Sequence of chain 8.C:
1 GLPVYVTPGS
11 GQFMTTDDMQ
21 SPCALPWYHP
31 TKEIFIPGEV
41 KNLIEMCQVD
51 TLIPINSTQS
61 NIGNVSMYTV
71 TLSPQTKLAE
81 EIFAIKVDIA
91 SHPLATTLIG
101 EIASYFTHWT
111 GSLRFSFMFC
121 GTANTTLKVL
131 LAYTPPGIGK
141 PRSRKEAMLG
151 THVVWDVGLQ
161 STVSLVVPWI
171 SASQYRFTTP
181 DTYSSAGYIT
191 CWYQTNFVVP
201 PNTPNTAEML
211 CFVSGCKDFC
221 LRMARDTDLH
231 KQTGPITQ

A protein and the small-molecule ligand that binds it are described below.
Small molecule (SMILES): Cc1cc(CCCOc2c(C)cc(-c3coc(C)n3)cc2C)on1

Binding-site contacts:
Ligand atom C1A contacts residue PHE179 of chain 8.A at 3.5 Å (hydrophobic).
Ligand atom CM4 contacts residue TYR142 of chain 8.A at 3.1 Å (hydrophobic).
Ligand atom O5A contacts residue TYR144 of chain 8.A at 3.1 Å.
Ligand atom C2A contacts residue PHE179 of chain 8.A at 3.3 Å (hydrophobic).
Ligand atom C6B contacts residue ILE98 of chain 8.A at 3.6 Å (hydrophobic).
Ligand atom CM6 contacts residue LEU181 of chain 8.A at 3.7 Å (hydrophobic).
Ligand atom CM6 contacts residue LEU184 of chain 8.A at 3.4 Å (hydrophobic).
Ligand atom CM2 contacts residue ILE122 of chain 8.A at 3.7 Å (hydrophobic).
Ligand atom N2 contacts residue MET214 of chain 8.A at 3.8 Å.
Ligand atom CM6 contacts residue TYR144 of chain 8.A at 3.7 Å (hydrophobic).
Ligand atom O5A contacts residue PHE179 of chain 8.A at 3.7 Å.
Ligand atom C4B contacts residue PHE179 of chain 8.A at 3.9 Å (hydrophobic).
Ligand atom C4A contacts residue PHE179 of chain 8.A at 3.3 Å (hydrophobic).
Ligand atom CM2 contacts residue ILE236 of chain 8.A at 4.0 Å (hydrophobic).
Ligand atom O1 contacts residue MET214 of chain 8.A at 3.2 Å.
Ligand atom C4A contacts residue TYR144 of chain 8.A at 3.8 Å (hydrophobic).
Ligand atom C2B contacts residue ILE122 of chain 8.A at 3.9 Å (hydrophobic).
Ligand atom C4B contacts residue LEU181 of chain 8.A at 3.8 Å (hydrophobic).
Ligand atom O5A contacts residue ALA166 of chain 8.A at 3.9 Å.
Ligand atom C5B contacts residue LEU181 of chain 8.A at 3.3 Å (hydrophobic).
Ligand atom N3A contacts residue PHE179 of chain 8.A at 3.0 Å.
Ligand atom C4 contacts residue TYR190 of chain 8.A at 3.8 Å (hydrophobic).
Ligand atom N3A contacts residue LEU217 of chain 8.A at 3.4 Å.
Ligand atom C5B contacts residue TYR144 of chain 8.A at 3.6 Å (hydrophobic).
Ligand atom C1B contacts residue ILE98 of chain 8.A at 3.6 Å (hydrophobic).
Ligand atom O1 contacts residue LEU100 of chain 8.A at 4.0 Å.
Ligand atom C1C contacts residue MET214 of chain 8.A at 3.7 Å (hydrophobic).
Ligand atom C2B contacts residue ILE98 of chain 8.A at 3.9 Å (hydrophobic).
Ligand atom C6B contacts residue LEU181 of chain 8.A at 3.3 Å (hydrophobic).
Ligand atom CM4 contacts residue VAL168 of chain 8.A at 3.5 Å (hydrophobic).
Ligand atom CM4 contacts residue PHE179 of chain 8.A at 3.9 Å (hydrophobic).
Ligand atom C2C contacts residue ILE98 of chain 8.A at 4.0 Å (hydrophobic).
Ligand atom C2A contacts residue TYR144 of chain 8.A at 3.7 Å (hydrophobic).
Ligand atom C1A contacts residue TYR144 of chain 8.A at 3.1 Å (hydrophobic).
Ligand atom C1B contacts residue LEU181 of chain 8.A at 3.8 Å (hydrophobic).
Ligand atom O1B contacts residue ILE98 of chain 8.A at 2.9 Å.
Ligand atom N2 contacts residue LEU100 of chain 8.A at 3.8 Å.
Ligand atom C3 contacts residue LEU100 of chain 8.A at 3.9 Å (hydrophobic).
Ligand atom C5 contacts residue MET214 of chain 8.A at 3.6 Å (hydrophobic).
Ligand atom CM3 contacts residue TYR190 of chain 8.A at 3.9 Å (hydrophobic).

Sequence of chain 8.A:
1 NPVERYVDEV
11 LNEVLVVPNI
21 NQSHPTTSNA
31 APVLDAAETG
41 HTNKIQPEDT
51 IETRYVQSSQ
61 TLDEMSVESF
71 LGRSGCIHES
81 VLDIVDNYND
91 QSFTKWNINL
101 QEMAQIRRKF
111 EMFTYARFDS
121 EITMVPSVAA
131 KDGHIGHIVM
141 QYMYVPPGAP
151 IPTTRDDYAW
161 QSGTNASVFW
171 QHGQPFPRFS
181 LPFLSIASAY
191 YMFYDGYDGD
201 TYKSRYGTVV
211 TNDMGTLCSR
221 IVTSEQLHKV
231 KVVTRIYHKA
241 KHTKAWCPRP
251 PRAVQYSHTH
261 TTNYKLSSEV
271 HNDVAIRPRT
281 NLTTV